This protein binds this small molecule.
Small molecule (SMILES): CC(=O)N[C@H]1[C@H](O[C@H]2[C@H](O)[C@@H](NC(C)=O)CO[C@@H]2CO)O[C@H](CO)[C@@H](O)[C@@H]1O

Sequence of chain 1.B:
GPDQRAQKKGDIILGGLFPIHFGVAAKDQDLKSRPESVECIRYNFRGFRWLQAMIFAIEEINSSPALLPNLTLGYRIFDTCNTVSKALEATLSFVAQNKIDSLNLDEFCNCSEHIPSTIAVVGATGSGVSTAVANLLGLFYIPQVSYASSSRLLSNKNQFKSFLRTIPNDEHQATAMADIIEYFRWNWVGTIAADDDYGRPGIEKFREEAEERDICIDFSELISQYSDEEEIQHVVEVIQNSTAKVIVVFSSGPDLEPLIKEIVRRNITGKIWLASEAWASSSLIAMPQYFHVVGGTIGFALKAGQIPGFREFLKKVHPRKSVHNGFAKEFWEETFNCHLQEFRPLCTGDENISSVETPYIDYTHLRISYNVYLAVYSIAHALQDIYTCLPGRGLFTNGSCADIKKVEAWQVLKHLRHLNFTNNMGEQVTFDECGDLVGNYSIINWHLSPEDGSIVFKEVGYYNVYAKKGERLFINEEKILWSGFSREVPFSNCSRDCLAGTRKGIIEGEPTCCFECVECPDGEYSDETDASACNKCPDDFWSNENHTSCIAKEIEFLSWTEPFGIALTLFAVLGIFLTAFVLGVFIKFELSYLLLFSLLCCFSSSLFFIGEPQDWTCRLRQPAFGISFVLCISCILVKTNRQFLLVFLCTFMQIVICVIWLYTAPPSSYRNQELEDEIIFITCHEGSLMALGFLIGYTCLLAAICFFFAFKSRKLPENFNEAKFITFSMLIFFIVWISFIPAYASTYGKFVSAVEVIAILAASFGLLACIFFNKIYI

Binding-site contacts:
Ligand atom C7 contacts residue PHE550 of chain 1.B at 3.8 Å (hydrophobic).
Ligand atom C4 contacts residue ASN552 of chain 1.B at 4.2 Å.
Ligand atom C3 contacts residue ASN552 of chain 1.B at 3.8 Å.
Ligand atom O5 contacts residue ASN552 of chain 1.B at 2.3 Å (h-bond).
Ligand atom C5 contacts residue ASN218 of chain 1.B at 4.5 Å.
Ligand atom C2 contacts residue ARG216 of chain 1.B at 4.0 Å.
Ligand atom O7 contacts residue ASP556 of chain 1.B at 4.5 Å.
Ligand atom O5 contacts residue ASN218 of chain 1.B at 4.2 Å.
Ligand atom C8 contacts residue ASN552 of chain 1.B at 4.4 Å.
Ligand atom C7 contacts residue ASN552 of chain 1.B at 3.1 Å.
Ligand atom C2 contacts residue ASN552 of chain 1.B at 2.5 Å.
Ligand atom C3 contacts residue ARG216 of chain 1.B at 3.4 Å.
Ligand atom C6 contacts residue ARG216 of chain 1.B at 3.4 Å.
Ligand atom O7 contacts residue PHE550 of chain 1.B at 3.3 Å.
Ligand atom C1 contacts residue ASN552 of chain 1.B at 1.4 Å.
Ligand atom C6 contacts residue ASN218 of chain 1.B at 4.3 Å.
Ligand atom O4 contacts residue ARG216 of chain 1.B at 3.3 Å (salt-bridge).
Ligand atom O6 contacts residue ASN552 of chain 1.B at 4.5 Å.
Ligand atom C8 contacts residue PHE550 of chain 1.B at 3.6 Å (hydrophobic).
Ligand atom N2 contacts residue ARG216 of chain 1.B at 4.1 Å.
Ligand atom O5 contacts residue ARG216 of chain 1.B at 2.5 Å (salt-bridge).
Ligand atom O6 contacts residue ASN218 of chain 1.B at 3.4 Å.
Ligand atom O7 contacts residue ASN552 of chain 1.B at 2.9 Å (h-bond).
Ligand atom C5 contacts residue ASN552 of chain 1.B at 3.6 Å.
Ligand atom O6 contacts residue ARG216 of chain 1.B at 2.6 Å (salt-bridge).
Ligand atom O3 contacts residue ARG216 of chain 1.B at 2.7 Å (salt-bridge).
Ligand atom N2 contacts residue ASN552 of chain 1.B at 3.0 Å (h-bond).
Ligand atom C4 contacts residue ARG216 of chain 1.B at 3.9 Å.
Ligand atom C5 contacts residue ARG216 of chain 1.B at 3.4 Å.
Ligand atom C1 contacts residue ARG216 of chain 1.B at 3.4 Å.